This small molecule binds to this protein.
Small molecule (SMILES): Cc1cn([C@H]2C[C@H](O[P](=O)(O)OC[C@H]3O[C@@H](n4ccc(N)nc4=O)C[C@@H]3O[P](=O)(O)OC[C@H]3O[C@@H](n4cnc5c(=O)nc(N)[nH]c54)C[C@@H]3O[P](=O)(O)OC[C@H]3O[C@@H](n4cnc5c(=O)nc(N)[nH]c54)C[C@@H]3O)[C@@H](CO[P](=O)(O)O[C@H]3C[C@H](n4cnc5c(=O)nc(N)[nH]c54)O[C@@H]3CO)O2)c(=O)[nH]c1=O

Binding-site contacts:
Ligand atom O5' contacts residue GLY66 of chain 1.A at 3.4 Å (h-bond).
Ligand atom C4' contacts residue GLY66 of chain 1.A at 4.0 Å.
Ligand atom P contacts residue GLY64 of chain 1.A at 3.9 Å.
Ligand atom P contacts residue GLY66 of chain 1.A at 3.6 Å.
Ligand atom P contacts residue ILE69 of chain 1.A at 3.9 Å.
Ligand atom OP2 contacts residue GLY66 of chain 1.A at 3.9 Å.
Ligand atom O3' contacts residue GLY64 of chain 1.A at 3.4 Å.
Ligand atom OP1 contacts residue VAL65 of chain 1.A at 3.7 Å.
Ligand atom OP1 contacts residue LEU62 of chain 1.A at 3.8 Å.
Ligand atom OP1 contacts residue GLY64 of chain 1.A at 2.9 Å (h-bond).
Ligand atom P contacts residue NA1 of chain 1.E at 3.8 Å.
Ligand atom O4' contacts residue ALA38 of chain 1.A at 3.8 Å.
Ligand atom C1' contacts residue ALA38 of chain 1.A at 4.1 Å (hydrophobic).
Ligand atom C8 contacts residue LYS35 of chain 1.A at 3.8 Å.
Ligand atom OP2 contacts residue THR67 of chain 1.A at 3.6 Å (h-bond).
Ligand atom C5' contacts residue TYR39 of chain 1.A at 3.5 Å (hydrophobic).
Ligand atom OP1 contacts residue PRO63 of chain 1.A at 3.8 Å.
Ligand atom C3' contacts residue GLY66 of chain 1.A at 3.7 Å.
Ligand atom OP1 contacts residue NA1 of chain 1.E at 2.8 Å (h-bond).
Ligand atom C3' contacts residue LYS68 of chain 1.A at 3.9 Å.
Ligand atom N3 contacts residue ALA38 of chain 1.A at 3.6 Å.
Ligand atom OP1 contacts residue GLY66 of chain 1.A at 2.8 Å (h-bond).
Ligand atom O3' contacts residue GLY66 of chain 1.A at 4.0 Å.
Ligand atom C5' contacts residue GLY66 of chain 1.A at 3.4 Å.
Ligand atom N1 contacts residue HIS34 of chain 1.A at 4.0 Å.
Ligand atom OP2 contacts residue VAL65 of chain 1.A at 4.0 Å.
Ligand atom O5' contacts residue LYS35 of chain 1.A at 3.8 Å.
Ligand atom O3' contacts residue ILE69 of chain 1.A at 3.7 Å.
Ligand atom P contacts residue LYS68 of chain 1.A at 3.9 Å.
Ligand atom O3' contacts residue VAL65 of chain 1.A at 3.7 Å.
Ligand atom OP1 contacts residue ILE69 of chain 1.A at 3.0 Å (h-bond).
Ligand atom C4' contacts residue GLY64 of chain 1.A at 3.3 Å.
Ligand atom N7 contacts residue LYS35 of chain 1.A at 3.8 Å.
Ligand atom OP1 contacts residue VAL65 of chain 1.A at 4.0 Å.
Ligand atom OP2 contacts residue NA1 of chain 1.E at 3.9 Å.
Ligand atom C5' contacts residue GLY64 of chain 1.A at 3.2 Å.
Ligand atom OP1 contacts residue THR67 of chain 1.A at 3.8 Å.
Ligand atom OP1 contacts residue LYS68 of chain 1.A at 3.7 Å.
Ligand atom OP2 contacts residue LYS68 of chain 1.A at 3.2 Å (salt-bridge).
Ligand atom OP2 contacts residue GLY66 of chain 1.A at 3.9 Å.

Sequence of chain 1.A:
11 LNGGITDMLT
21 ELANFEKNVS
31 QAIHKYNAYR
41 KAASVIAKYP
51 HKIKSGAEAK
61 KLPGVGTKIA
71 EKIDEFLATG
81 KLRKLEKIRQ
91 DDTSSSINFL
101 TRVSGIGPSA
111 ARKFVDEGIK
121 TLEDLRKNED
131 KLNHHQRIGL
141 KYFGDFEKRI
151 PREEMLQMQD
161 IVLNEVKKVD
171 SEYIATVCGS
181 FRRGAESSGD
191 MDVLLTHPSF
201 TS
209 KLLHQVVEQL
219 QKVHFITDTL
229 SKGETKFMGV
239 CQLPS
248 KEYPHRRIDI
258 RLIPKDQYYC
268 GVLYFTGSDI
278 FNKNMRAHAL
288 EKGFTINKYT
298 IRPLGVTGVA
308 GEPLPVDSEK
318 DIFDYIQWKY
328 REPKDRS